Binding-site contacts:
Ligand atom CL5 contacts residue ASP121 of chain 1.D at 3.1 Å.
Ligand atom C3 contacts residue TRP117 of chain 1.D at 4.4 Å (hydrophobic).
Ligand atom C4 contacts residue TRP117 of chain 1.D at 3.8 Å (hydrophobic).
Ligand atom C2 contacts residue GLU66 of chain 1.B at 4.3 Å.
Ligand atom CL5 contacts residue TRP117 of chain 1.D at 4.3 Å.
Ligand atom C4 contacts residue ASP121 of chain 1.D at 3.9 Å.
Ligand atom CL5 contacts residue ARG118 of chain 1.D at 3.7 Å.
Ligand atom C3 contacts residue ASP121 of chain 1.D at 3.9 Å.
Ligand atom C2 contacts residue TRP117 of chain 1.D at 3.7 Å (hydrophobic).
Ligand atom O1 contacts residue ASN24 of chain 1.B at 3.5 Å.

Sequence of chain 1.B:
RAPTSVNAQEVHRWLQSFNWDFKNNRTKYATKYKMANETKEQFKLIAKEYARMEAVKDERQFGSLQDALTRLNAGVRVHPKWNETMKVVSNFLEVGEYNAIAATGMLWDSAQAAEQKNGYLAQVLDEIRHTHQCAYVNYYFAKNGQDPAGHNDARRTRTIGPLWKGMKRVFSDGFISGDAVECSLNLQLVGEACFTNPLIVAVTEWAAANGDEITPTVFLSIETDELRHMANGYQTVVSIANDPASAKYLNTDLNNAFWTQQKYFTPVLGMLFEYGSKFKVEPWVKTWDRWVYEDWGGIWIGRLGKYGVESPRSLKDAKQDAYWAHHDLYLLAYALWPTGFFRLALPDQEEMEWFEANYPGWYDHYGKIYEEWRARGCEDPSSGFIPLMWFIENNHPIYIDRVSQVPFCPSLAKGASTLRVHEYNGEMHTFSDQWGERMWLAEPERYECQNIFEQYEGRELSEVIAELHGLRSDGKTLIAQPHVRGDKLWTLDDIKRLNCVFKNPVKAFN

Sequence of chain 1.D:
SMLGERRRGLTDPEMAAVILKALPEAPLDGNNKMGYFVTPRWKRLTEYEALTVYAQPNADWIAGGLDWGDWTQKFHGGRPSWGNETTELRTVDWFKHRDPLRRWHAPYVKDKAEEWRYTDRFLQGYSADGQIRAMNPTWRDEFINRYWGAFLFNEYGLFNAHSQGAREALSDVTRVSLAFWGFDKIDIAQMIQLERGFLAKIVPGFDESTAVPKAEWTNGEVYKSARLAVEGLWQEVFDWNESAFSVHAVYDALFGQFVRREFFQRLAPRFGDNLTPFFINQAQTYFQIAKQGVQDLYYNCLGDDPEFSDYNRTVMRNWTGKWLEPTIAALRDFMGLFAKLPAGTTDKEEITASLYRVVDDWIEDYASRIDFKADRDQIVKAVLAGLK

A small-molecule ligand and the protein it binds are described below.
Small molecule (SMILES): OCCCCl